Sequence of chain 1.D:
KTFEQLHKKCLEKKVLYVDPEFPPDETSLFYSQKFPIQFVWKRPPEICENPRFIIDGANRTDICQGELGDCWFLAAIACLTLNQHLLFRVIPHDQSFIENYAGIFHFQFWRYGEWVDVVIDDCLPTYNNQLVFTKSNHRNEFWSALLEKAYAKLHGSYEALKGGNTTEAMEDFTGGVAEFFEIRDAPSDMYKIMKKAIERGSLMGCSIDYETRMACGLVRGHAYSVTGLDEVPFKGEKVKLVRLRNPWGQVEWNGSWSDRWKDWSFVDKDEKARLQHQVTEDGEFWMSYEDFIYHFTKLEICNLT

The protein below binds the small molecule below.
Small molecule (SMILES): CC(C)C[C@H](NC(=O)[C@@H](O)CC(=O)O)C(=O)NCCCCNC(N)=[NH2+]

Binding-site contacts:
Ligand atom O1 contacts residue GLN78 of chain 1.D at 3.9 Å.
Ligand atom O2 contacts residue GLY82 of chain 1.D at 3.0 Å.
Ligand atom C4 contacts residue LYS175 of chain 1.D at 4.0 Å.
Ligand atom O2 contacts residue CYS84 of chain 1.D at 3.0 Å (h-bond).
Ligand atom C8 contacts residue GLY288 of chain 1.D at 3.8 Å.
Ligand atom C10 contacts residue HIS289 of chain 1.D at 3.6 Å.
Ligand atom C15 contacts residue ASN178 of chain 1.D at 3.4 Å.
Ligand atom O1 contacts residue CYS84 of chain 1.D at 3.2 Å (h-bond).
Ligand atom C1 contacts residue CYS84 of chain 1.D at 2.5 Å (hydrophobic).
Ligand atom O4 contacts residue TRP85 of chain 1.D at 3.5 Å.
Ligand atom C7 contacts residue GLY288 of chain 1.D at 3.9 Å.
Ligand atom O4 contacts residue GLY177 of chain 1.D at 3.8 Å.
Ligand atom C13 contacts residue GLY177 of chain 1.D at 3.4 Å.
Ligand atom C2 contacts residue CYS84 of chain 1.D at 1.6 Å (hydrophobic).
Ligand atom N1 contacts residue CYS84 of chain 1.D at 3.9 Å.
Ligand atom O4 contacts residue LYS175 of chain 1.D at 3.2 Å (salt-bridge).
Ligand atom O2 contacts residue GLN78 of chain 1.D at 2.7 Å (h-bond).
Ligand atom O4 contacts residue GLY82 of chain 1.D at 3.8 Å.
Ligand atom O3 contacts residue CYS84 of chain 1.D at 4.0 Å.
Ligand atom C1 contacts residue GLY82 of chain 1.D at 4.0 Å.
Ligand atom O2 contacts residue ASP83 of chain 1.D at 3.3 Å (salt-bridge).
Ligand atom C9 contacts residue GLY177 of chain 1.D at 3.9 Å.
Ligand atom N2 contacts residue GLY177 of chain 1.D at 3.3 Å (h-bond).
Ligand atom C10 contacts residue GLY288 of chain 1.D at 3.6 Å.
Ligand atom C1 contacts residue GLN78 of chain 1.D at 3.6 Å.
Ligand atom C3 contacts residue GLY82 of chain 1.D at 3.8 Å.
Ligand atom C2 contacts residue HIS289 of chain 1.D at 3.9 Å.
Ligand atom N4 contacts residue ASN178 of chain 1.D at 3.2 Å (h-bond).
Ligand atom O3 contacts residue GLY288 of chain 1.D at 4.0 Å.
Ligand atom O4 contacts residue GLY176 of chain 1.D at 4.0 Å.
Ligand atom C1 contacts residue HIS289 of chain 1.D at 3.5 Å.
Ligand atom C4 contacts residue CYS84 of chain 1.D at 3.6 Å (hydrophobic).
Ligand atom C10 contacts residue SER220 of chain 1.D at 3.5 Å.
Ligand atom O1 contacts residue HIS289 of chain 1.D at 2.9 Å (h-bond).
Ligand atom C11 contacts residue GLY177 of chain 1.D at 4.0 Å.
Ligand atom C3 contacts residue CYS84 of chain 1.D at 3.0 Å (hydrophobic).
Ligand atom C6 contacts residue GLY177 of chain 1.D at 3.7 Å.
Ligand atom C13 contacts residue GLY176 of chain 1.D at 4.0 Å.
Ligand atom C12 contacts residue GLY177 of chain 1.D at 4.0 Å.
Ligand atom N1 contacts residue GLY288 of chain 1.D at 3.7 Å.